Sequence of chain 1.A:
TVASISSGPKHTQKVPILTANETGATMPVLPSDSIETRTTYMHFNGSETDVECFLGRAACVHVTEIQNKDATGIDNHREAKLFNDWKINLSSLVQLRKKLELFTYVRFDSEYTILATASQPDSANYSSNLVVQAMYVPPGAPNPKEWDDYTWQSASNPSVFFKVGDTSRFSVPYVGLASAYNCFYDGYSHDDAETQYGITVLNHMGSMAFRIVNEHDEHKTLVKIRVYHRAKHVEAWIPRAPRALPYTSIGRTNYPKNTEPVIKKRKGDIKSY

Binding-site contacts:
Ligand atom N3A contacts residue ALA24 of chain 1.C at 3.8 Å.
Ligand atom C2B contacts residue TYR128 of chain 1.A at 3.9 Å (hydrophobic).
Ligand atom C4B contacts residue TYR152 of chain 1.A at 3.6 Å (hydrophobic).
Ligand atom C4B contacts residue PHE186 of chain 1.A at 3.9 Å (hydrophobic).
Ligand atom C31 contacts residue LEU106 of chain 1.A at 4.0 Å (hydrophobic).
Ligand atom N3A contacts residue PRO174 of chain 1.A at 3.3 Å (h-bond).
Ligand atom C2A contacts residue PHE186 of chain 1.A at 3.8 Å (hydrophobic).
Ligand atom CL2 contacts residue MET224 of chain 1.A at 3.4 Å.
Ligand atom C3B contacts residue PHE186 of chain 1.A at 3.9 Å (hydrophobic).
Ligand atom O1B contacts residue VAL188 of chain 1.A at 3.7 Å.
Ligand atom C4A contacts residue SER175 of chain 1.A at 3.8 Å.
Ligand atom C4 contacts residue LEU106 of chain 1.A at 3.9 Å (hydrophobic).
Ligand atom C3 contacts residue LEU106 of chain 1.A at 3.8 Å (hydrophobic).
Ligand atom CL1 contacts residue TYR152 of chain 1.A at 3.9 Å.
Ligand atom N3A contacts residue TYR152 of chain 1.A at 4.0 Å.
Ligand atom C6B contacts residue TYR152 of chain 1.A at 3.9 Å (hydrophobic).
Ligand atom C5A contacts residue ALA150 of chain 1.A at 3.5 Å (hydrophobic).
Ligand atom CL2 contacts residue ILE104 of chain 1.A at 3.5 Å.
Ligand atom C5 contacts residue TYR128 of chain 1.A at 3.8 Å (hydrophobic).
Ligand atom C5B contacts residue TYR152 of chain 1.A at 3.7 Å (hydrophobic).
Ligand atom O1 contacts residue MET221 of chain 1.A at 3.5 Å (h-bond).
Ligand atom O1A contacts residue MET224 of chain 1.A at 3.5 Å (h-bond).
Ligand atom N2 contacts residue MET221 of chain 1.A at 3.5 Å (h-bond).
Ligand atom C4A contacts residue ALA150 of chain 1.A at 4.0 Å (hydrophobic).
Ligand atom CL1 contacts residue LEU25 of chain 1.C at 3.7 Å.
Ligand atom CL1 contacts residue VAL188 of chain 1.A at 3.7 Å.
Ligand atom O1A contacts residue PHE186 of chain 1.A at 3.4 Å.
Ligand atom C3C contacts residue ILE104 of chain 1.A at 3.7 Å (hydrophobic).
Ligand atom C1C contacts residue TYR128 of chain 1.A at 3.3 Å (hydrophobic).
Ligand atom C2C contacts residue VAL191 of chain 1.A at 4.0 Å (hydrophobic).
Ligand atom C3C contacts residue TYR152 of chain 1.A at 3.8 Å (hydrophobic).
Ligand atom C2A contacts residue TYR152 of chain 1.A at 3.8 Å (hydrophobic).
Ligand atom O1 contacts residue ILE104 of chain 1.A at 3.4 Å.
Ligand atom C1B contacts residue VAL188 of chain 1.A at 4.0 Å (hydrophobic).
Ligand atom CL2 contacts residue TYR128 of chain 1.A at 3.2 Å.
Ligand atom C3B contacts residue MET224 of chain 1.A at 3.6 Å (hydrophobic).
Ligand atom C5A contacts residue VAL176 of chain 1.A at 3.5 Å (hydrophobic).
Ligand atom C5A contacts residue PHE186 of chain 1.A at 4.0 Å (hydrophobic).
Ligand atom C4A contacts residue PRO174 of chain 1.A at 3.0 Å (hydrophobic).
Ligand atom C2B contacts residue MET224 of chain 1.A at 4.0 Å (hydrophobic).

Sequence of chain 1.C:
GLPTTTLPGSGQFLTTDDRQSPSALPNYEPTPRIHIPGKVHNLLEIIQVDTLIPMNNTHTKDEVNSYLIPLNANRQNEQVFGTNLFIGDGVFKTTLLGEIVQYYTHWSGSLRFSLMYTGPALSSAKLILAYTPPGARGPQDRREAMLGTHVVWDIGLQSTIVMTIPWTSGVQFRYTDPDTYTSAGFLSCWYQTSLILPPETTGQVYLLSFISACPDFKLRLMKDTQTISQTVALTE

The small molecule below binds the protein below.
Small molecule (SMILES): Cc1cc(CCCOc2c(Cl)cc(C3=NCCO3)cc2Cl)on1

Sequence of chain 2.C:
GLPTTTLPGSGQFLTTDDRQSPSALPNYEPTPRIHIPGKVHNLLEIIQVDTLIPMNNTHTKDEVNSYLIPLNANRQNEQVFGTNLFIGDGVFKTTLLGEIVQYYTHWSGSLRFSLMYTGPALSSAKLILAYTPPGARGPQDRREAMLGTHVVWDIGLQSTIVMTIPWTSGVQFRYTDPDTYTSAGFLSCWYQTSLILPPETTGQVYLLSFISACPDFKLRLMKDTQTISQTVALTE